A small-molecule ligand and the protein it binds are described below.
Small molecule (SMILES): CC(=O)N[C@@H]1[C@@H](O)[C@H](O)[C@@H](CO)O[C@H]1O

Binding-site contacts:
Ligand atom C7 contacts residue ASN315 of chain 48.K at 3.3 Å.
Ligand atom C6 contacts residue ASN315 of chain 48.K at 4.5 Å.
Ligand atom C1 contacts residue VAL314 of chain 48.K at 4.4 Å (hydrophobic).
Ligand atom C2 contacts residue ASN315 of chain 48.K at 2.5 Å.
Ligand atom C6 contacts residue THR313 of chain 48.K at 4.5 Å.
Ligand atom C1 contacts residue ASN315 of chain 48.K at 1.4 Å.
Ligand atom C8 contacts residue ASN315 of chain 48.K at 3.5 Å.
Ligand atom O5 contacts residue THR313 of chain 48.K at 4.3 Å.
Ligand atom N2 contacts residue ASN315 of chain 48.K at 2.8 Å (h-bond).
Ligand atom O7 contacts residue ASN315 of chain 48.K at 4.2 Å.
Ligand atom C8 contacts residue ILE281 of chain 48.K at 4.5 Å (hydrophobic).
Ligand atom C5 contacts residue ASN315 of chain 48.K at 3.7 Å.
Ligand atom O5 contacts residue ASN315 of chain 48.K at 2.4 Å (h-bond).
Ligand atom C4 contacts residue ASN315 of chain 48.K at 4.3 Å.
Ligand atom C3 contacts residue ASN315 of chain 48.K at 3.8 Å.
Ligand atom O5 contacts residue VAL314 of chain 48.K at 3.8 Å.

Sequence of chain 48.K:
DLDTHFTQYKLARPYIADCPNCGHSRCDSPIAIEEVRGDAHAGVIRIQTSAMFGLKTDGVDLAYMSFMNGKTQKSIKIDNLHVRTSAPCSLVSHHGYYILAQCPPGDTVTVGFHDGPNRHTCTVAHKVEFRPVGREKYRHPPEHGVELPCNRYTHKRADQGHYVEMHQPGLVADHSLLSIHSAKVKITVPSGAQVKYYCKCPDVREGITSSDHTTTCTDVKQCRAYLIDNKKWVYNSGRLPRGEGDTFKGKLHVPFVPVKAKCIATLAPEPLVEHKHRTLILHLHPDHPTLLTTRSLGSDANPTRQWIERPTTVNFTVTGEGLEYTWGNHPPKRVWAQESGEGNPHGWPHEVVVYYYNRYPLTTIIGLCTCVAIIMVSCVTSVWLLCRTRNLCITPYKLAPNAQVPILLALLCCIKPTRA